This protein binds this small molecule.
Small molecule (SMILES): Nc1ncnc2c1ncn2[C@H]1C[C@H](O[P](=O)(O)OC[C@H]2O[C@@H](n3cnc4c(N)ncnc43)C[C@@H]2O[P](=O)(O)OC[C@H]2O[C@@H](n3cnc4c(N)ncnc43)C[C@@H]2O)[C@@H](COP(=O)=O)O1

Sequence of chain 2.G:
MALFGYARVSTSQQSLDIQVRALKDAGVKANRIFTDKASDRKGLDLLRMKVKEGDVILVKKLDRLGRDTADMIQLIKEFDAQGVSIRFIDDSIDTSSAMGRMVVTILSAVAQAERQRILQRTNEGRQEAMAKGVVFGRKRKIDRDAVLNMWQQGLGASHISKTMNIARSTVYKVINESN

Binding-site contacts:
Ligand atom C3' contacts residue LEU123 of chain 2.G at 4.5 Å (hydrophobic).
Ligand atom OP1 contacts residue LEU123 of chain 2.G at 4.2 Å.
Ligand atom OP1 contacts residue ARG8 of chain 2.G at 4.5 Å.
Ligand atom P contacts residue ARG68 of chain 2.G at 4.2 Å.
Ligand atom C1' contacts residue ARG130 of chain 2.G at 3.3 Å.
Ligand atom C5' contacts residue ASN127 of chain 2.G at 4.0 Å.
Ligand atom OP1 contacts residue ARG71 of chain 2.G at 3.7 Å.
Ligand atom O5' contacts residue ARG71 of chain 2.G at 3.9 Å.
Ligand atom C2' contacts residue ARG130 of chain 2.G at 3.5 Å.
Ligand atom C4' contacts residue ASN127 of chain 2.G at 4.2 Å.
Ligand atom C4' contacts residue ARG71 of chain 2.G at 3.8 Å.
Ligand atom C4' contacts residue ARG130 of chain 2.G at 3.5 Å.
Ligand atom O3' contacts residue LEU123 of chain 2.G at 4.5 Å.
Ligand atom P contacts residue ARG71 of chain 2.G at 4.3 Å.
Ligand atom C8 contacts residue THR11 of chain 2.G at 4.5 Å.
Ligand atom C3' contacts residue ARG130 of chain 2.G at 3.5 Å.
Ligand atom N7 contacts residue THR11 of chain 2.G at 4.0 Å.
Ligand atom OP1 contacts residue ARG68 of chain 2.G at 2.9 Å (salt-bridge).
Ligand atom P contacts residue SER10 of chain 2.G at 1.6 Å.
Ligand atom O4' contacts residue ARG71 of chain 2.G at 4.0 Å.
Ligand atom OP1 contacts residue SER10 of chain 2.G at 2.5 Å (h-bond).
Ligand atom N3 contacts residue ARG130 of chain 2.G at 3.7 Å.
Ligand atom O3' contacts residue ARG71 of chain 2.G at 4.0 Å.
Ligand atom C4' contacts residue LEU123 of chain 2.G at 3.9 Å (hydrophobic).
Ligand atom C5' contacts residue LEU123 of chain 2.G at 3.8 Å (hydrophobic).
Ligand atom O5' contacts residue SER10 of chain 2.G at 2.6 Å (h-bond).
Ligand atom OP2 contacts residue ARG71 of chain 2.G at 4.2 Å.
Ligand atom O4' contacts residue ARG130 of chain 2.G at 3.8 Å.
Ligand atom C5' contacts residue SER10 of chain 2.G at 3.1 Å.
Ligand atom OP2 contacts residue ARG8 of chain 2.G at 4.2 Å.
Ligand atom OP2 contacts residue SER10 of chain 2.G at 2.5 Å (h-bond).
Ligand atom O3' contacts residue ARG130 of chain 2.G at 3.1 Å (salt-bridge).